Sequence of chain 1.I:
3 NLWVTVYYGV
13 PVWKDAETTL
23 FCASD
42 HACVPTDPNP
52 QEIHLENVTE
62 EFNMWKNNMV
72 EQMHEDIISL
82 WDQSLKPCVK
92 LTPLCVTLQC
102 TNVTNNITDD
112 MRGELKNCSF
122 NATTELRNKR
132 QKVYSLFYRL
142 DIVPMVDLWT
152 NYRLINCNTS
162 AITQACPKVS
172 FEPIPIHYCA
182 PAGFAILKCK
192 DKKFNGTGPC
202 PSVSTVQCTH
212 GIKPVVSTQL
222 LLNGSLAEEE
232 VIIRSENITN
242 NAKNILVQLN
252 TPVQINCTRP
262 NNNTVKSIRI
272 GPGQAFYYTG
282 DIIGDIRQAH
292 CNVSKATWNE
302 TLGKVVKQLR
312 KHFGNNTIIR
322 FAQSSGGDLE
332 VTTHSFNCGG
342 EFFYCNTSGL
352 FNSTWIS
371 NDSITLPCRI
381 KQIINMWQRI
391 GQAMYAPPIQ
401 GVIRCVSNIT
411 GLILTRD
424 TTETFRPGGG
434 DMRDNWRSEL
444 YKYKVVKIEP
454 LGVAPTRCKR

A protein and the small-molecule ligand that binds it are described below.
Small molecule (SMILES): CC(=O)N[C@@H]1[C@@H](O)[C@H](O)[C@@H](CO)O[C@H]1O

Binding-site contacts:
Ligand atom O5 contacts residue ARG404 of chain 1.I at 3.7 Å.
Ligand atom N2 contacts residue ASN257 of chain 1.I at 2.9 Å (h-bond).
Ligand atom C7 contacts residue GLN255 of chain 1.I at 4.0 Å.
Ligand atom C7 contacts residue ASN257 of chain 1.I at 3.5 Å.
Ligand atom C2 contacts residue ASN257 of chain 1.I at 2.5 Å.
Ligand atom C8 contacts residue SER295 of chain 1.I at 3.4 Å.
Ligand atom C5 contacts residue ASN257 of chain 1.I at 3.8 Å.
Ligand atom O7 contacts residue ASN293 of chain 1.I at 4.5 Å.
Ligand atom N2 contacts residue GLN255 of chain 1.I at 3.0 Å (h-bond).
Ligand atom C7 contacts residue ASN293 of chain 1.I at 4.5 Å.
Ligand atom O5 contacts residue ASN257 of chain 1.I at 2.5 Å (h-bond).
Ligand atom C3 contacts residue GLN255 of chain 1.I at 3.5 Å.
Ligand atom C1 contacts residue GLN255 of chain 1.I at 3.6 Å.
Ligand atom C1 contacts residue VAL406 of chain 1.I at 4.3 Å (hydrophobic).
Ligand atom C7 contacts residue SER295 of chain 1.I at 4.3 Å.
Ligand atom C4 contacts residue ASN257 of chain 1.I at 4.3 Å.
Ligand atom O3 contacts residue GLN255 of chain 1.I at 4.3 Å.
Ligand atom C8 contacts residue GLN255 of chain 1.I at 3.6 Å.
Ligand atom C2 contacts residue GLN255 of chain 1.I at 3.5 Å.
Ligand atom C8 contacts residue ASN257 of chain 1.I at 3.8 Å.
Ligand atom C1 contacts residue ARG404 of chain 1.I at 4.2 Å.
Ligand atom C3 contacts residue ASN257 of chain 1.I at 3.9 Å.
Ligand atom O7 contacts residue ASN257 of chain 1.I at 3.7 Å.
Ligand atom C1 contacts residue ASN257 of chain 1.I at 1.5 Å.
Ligand atom C8 contacts residue ASN293 of chain 1.I at 3.6 Å.